Binding-site contacts:
Ligand atom C3 contacts residue CYS1090 of chain 1.I at 3.5 Å (hydrophobic).
Ligand atom C14 contacts residue FAR1 of chain 1.W at 3.9 Å.
Ligand atom C12 contacts residue FAR1 of chain 1.W at 3.7 Å.
Ligand atom C6 contacts residue ARG1012 of chain 1.L at 4.0 Å.
Ligand atom C12 contacts residue ASN1013 of chain 1.I at 2.7 Å.
Ligand atom C13 contacts residue FAR1 of chain 1.W at 2.9 Å.
Ligand atom C14 contacts residue ASN1013 of chain 1.I at 3.0 Å.
Ligand atom C4 contacts residue GLU1015 of chain 1.I at 4.0 Å.
Ligand atom C12 contacts residue MET1074 of chain 1.I at 4.0 Å (hydrophobic).
Ligand atom C1 contacts residue CYS1090 of chain 1.I at 1.1 Å (hydrophobic).
Ligand atom C10 contacts residue LEU1078 of chain 1.I at 3.9 Å (hydrophobic).
Ligand atom C13 contacts residue VAL1009 of chain 1.L at 4.0 Å (hydrophobic).
Ligand atom C1 contacts residue ILE1092 of chain 1.I at 3.8 Å (hydrophobic).
Ligand atom C14 contacts residue ILE1008 of chain 1.L at 3.3 Å (hydrophobic).
Ligand atom C14 contacts residue ARG1012 of chain 1.L at 3.5 Å.
Ligand atom C10 contacts residue THR1070 of chain 1.L at 2.9 Å.
Ligand atom C1 contacts residue LEU1060 of chain 1.L at 4.0 Å (hydrophobic).
Ligand atom C14 contacts residue ASN1013 of chain 1.L at 3.4 Å.
Ligand atom C7 contacts residue ARG1012 of chain 1.L at 3.4 Å.
Ligand atom C15 contacts residue ASN1013 of chain 1.L at 2.3 Å.
Ligand atom C12 contacts residue THR1070 of chain 1.L at 4.0 Å.
Ligand atom C4 contacts residue ARG1012 of chain 1.L at 4.0 Å.
Ligand atom C15 contacts residue FAR1 of chain 1.W at 1.6 Å.
Ligand atom C8 contacts residue GLU1015 of chain 1.I at 4.0 Å.
Ligand atom C9 contacts residue LEU1016 of chain 1.I at 3.8 Å (hydrophobic).
Ligand atom C4 contacts residue CYS1090 of chain 1.I at 3.7 Å (hydrophobic).
Ligand atom C15 contacts residue ASN1013 of chain 1.I at 2.6 Å.
Ligand atom C8 contacts residue THR1070 of chain 1.L at 3.7 Å.
Ligand atom C11 contacts residue ASN1013 of chain 1.I at 3.6 Å.
Ligand atom C9 contacts residue THR1070 of chain 1.L at 3.7 Å.
Ligand atom C14 contacts residue VAL1009 of chain 1.L at 2.8 Å (hydrophobic).
Ligand atom C1 contacts residue LEU1091 of chain 1.I at 4.0 Å (hydrophobic).
Ligand atom C2 contacts residue CYS1090 of chain 1.I at 2.5 Å (hydrophobic).
Ligand atom C7 contacts residue GLU1015 of chain 1.I at 3.1 Å.
Ligand atom C11 contacts residue THR1070 of chain 1.L at 3.7 Å.
Ligand atom C13 contacts residue ASN1013 of chain 1.I at 2.4 Å.
Ligand atom C13 contacts residue ASN1013 of chain 1.L at 3.3 Å.
Ligand atom C11 contacts residue ARG1012 of chain 1.L at 4.0 Å.
Ligand atom C10 contacts residue CYS1066 of chain 1.L at 4.1 Å (hydrophobic).
Ligand atom C6 contacts residue GLU1015 of chain 1.I at 3.6 Å.

This small molecule binds to this protein.
Small molecule (SMILES): C/C=C(\C)CC/C=C(\C)CCC=C(C)C

Sequence of chain 1.I:
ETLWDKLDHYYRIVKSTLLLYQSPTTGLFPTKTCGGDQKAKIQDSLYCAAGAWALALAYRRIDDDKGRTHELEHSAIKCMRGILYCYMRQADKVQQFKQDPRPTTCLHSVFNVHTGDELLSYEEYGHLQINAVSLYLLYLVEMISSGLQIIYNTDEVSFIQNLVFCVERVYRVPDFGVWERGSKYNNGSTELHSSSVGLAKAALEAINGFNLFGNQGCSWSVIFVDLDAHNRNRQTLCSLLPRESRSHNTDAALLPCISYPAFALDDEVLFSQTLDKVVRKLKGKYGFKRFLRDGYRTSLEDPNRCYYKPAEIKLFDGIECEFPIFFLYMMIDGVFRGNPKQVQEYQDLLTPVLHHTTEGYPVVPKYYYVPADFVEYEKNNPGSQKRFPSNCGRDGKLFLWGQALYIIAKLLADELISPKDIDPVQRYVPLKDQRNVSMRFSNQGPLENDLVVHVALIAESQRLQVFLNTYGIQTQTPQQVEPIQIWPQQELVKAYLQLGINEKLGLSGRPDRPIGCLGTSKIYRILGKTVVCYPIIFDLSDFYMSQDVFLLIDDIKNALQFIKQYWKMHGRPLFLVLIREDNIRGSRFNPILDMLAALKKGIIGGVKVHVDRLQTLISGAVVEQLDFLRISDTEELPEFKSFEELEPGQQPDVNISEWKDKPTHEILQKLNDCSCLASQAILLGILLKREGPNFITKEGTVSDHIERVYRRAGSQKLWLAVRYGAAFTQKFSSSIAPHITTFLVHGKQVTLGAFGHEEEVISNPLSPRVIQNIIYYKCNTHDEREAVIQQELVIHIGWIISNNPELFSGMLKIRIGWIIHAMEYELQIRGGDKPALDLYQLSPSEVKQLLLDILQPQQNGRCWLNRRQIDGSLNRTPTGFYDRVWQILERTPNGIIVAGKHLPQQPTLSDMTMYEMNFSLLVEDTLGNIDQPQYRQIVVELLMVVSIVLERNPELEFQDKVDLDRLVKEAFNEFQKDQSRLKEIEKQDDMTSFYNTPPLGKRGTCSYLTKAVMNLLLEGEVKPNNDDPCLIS

Sequence of chain 1.L:
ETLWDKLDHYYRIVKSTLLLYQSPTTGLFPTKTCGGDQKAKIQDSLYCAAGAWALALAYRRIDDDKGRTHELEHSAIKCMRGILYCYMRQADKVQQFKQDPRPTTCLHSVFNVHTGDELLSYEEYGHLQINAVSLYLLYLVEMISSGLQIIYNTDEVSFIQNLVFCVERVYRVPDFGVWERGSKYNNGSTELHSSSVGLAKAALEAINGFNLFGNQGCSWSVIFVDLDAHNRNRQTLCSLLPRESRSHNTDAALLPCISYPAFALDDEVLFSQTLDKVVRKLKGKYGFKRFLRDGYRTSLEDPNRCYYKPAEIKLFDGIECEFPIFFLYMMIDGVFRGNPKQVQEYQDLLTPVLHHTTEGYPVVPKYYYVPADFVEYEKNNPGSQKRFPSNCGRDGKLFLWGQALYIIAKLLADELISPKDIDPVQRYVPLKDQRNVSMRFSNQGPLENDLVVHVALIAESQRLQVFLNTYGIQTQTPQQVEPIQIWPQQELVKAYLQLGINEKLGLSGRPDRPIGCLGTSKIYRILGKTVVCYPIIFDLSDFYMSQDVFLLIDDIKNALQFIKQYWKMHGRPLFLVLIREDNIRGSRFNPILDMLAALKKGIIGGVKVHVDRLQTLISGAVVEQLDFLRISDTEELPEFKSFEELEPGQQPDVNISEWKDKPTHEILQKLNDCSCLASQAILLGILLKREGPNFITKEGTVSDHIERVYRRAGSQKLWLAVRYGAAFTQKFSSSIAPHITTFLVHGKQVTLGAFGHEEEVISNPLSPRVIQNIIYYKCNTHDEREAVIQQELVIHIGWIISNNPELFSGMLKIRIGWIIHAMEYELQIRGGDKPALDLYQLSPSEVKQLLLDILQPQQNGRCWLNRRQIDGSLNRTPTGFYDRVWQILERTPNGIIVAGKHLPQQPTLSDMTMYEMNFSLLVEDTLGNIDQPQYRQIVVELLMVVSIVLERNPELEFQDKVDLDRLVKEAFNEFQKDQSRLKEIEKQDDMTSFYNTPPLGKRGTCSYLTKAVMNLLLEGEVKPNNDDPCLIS